Sequence of chain 1.A:
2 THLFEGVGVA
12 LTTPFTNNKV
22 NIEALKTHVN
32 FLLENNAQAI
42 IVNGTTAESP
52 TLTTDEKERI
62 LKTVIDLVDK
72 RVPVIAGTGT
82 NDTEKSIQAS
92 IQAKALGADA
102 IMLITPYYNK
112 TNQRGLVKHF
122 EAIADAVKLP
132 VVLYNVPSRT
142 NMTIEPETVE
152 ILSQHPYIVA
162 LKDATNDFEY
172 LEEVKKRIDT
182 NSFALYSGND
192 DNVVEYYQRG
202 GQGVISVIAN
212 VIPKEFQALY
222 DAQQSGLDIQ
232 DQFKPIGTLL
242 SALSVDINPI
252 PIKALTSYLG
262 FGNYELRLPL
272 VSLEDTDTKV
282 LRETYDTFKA

Binding-site contacts:
Ligand atom CB contacts residue VAL208 of chain 1.A at 4.0 Å (hydrophobic).
Ligand atom CA contacts residue ILE206 of chain 1.A at 4.0 Å (hydrophobic).
Ligand atom C contacts residue THR46 of chain 1.A at 3.7 Å.
Ligand atom CA contacts residue ALA11 of chain 1.A at 3.8 Å (hydrophobic).
Ligand atom OXT contacts residue LYS163 of chain 1.A at 3.5 Å (salt-bridge).
Ligand atom CA contacts residue TYR135 of chain 1.A at 3.8 Å (hydrophobic).
Ligand atom CB contacts residue ILE206 of chain 1.A at 3.8 Å (hydrophobic).
Ligand atom CB contacts residue LYS163 of chain 1.A at 2.5 Å.
Ligand atom CB contacts residue ALA11 of chain 1.A at 3.5 Å (hydrophobic).
Ligand atom CB contacts residue THR47 of chain 1.A at 3.8 Å.
Ligand atom C contacts residue ALA11 of chain 1.A at 3.7 Å (hydrophobic).
Ligand atom O contacts residue GLY45 of chain 1.A at 3.4 Å.
Ligand atom O contacts residue THR47 of chain 1.A at 4.3 Å.
Ligand atom OXT contacts residue THR46 of chain 1.A at 3.4 Å (h-bond).
Ligand atom C contacts residue THR47 of chain 1.A at 3.8 Å.
Ligand atom O contacts residue MET103 of chain 1.A at 3.4 Å.
Ligand atom OXT contacts residue THR47 of chain 1.A at 2.6 Å (h-bond).
Ligand atom OXT contacts residue TYR135 of chain 1.A at 4.4 Å.
Ligand atom O contacts residue THR46 of chain 1.A at 3.0 Å (h-bond).
Ligand atom OXT contacts residue GLY45 of chain 1.A at 4.2 Å.
Ligand atom C contacts residue LYS163 of chain 1.A at 2.4 Å.
Ligand atom O contacts residue TYR135 of chain 1.A at 3.7 Å.
Ligand atom O contacts residue LYS163 of chain 1.A at 2.8 Å (salt-bridge).
Ligand atom CA contacts residue THR47 of chain 1.A at 4.3 Å.
Ligand atom OXT contacts residue ALA11 of chain 1.A at 3.3 Å.
Ligand atom C contacts residue GLY45 of chain 1.A at 4.3 Å.
Ligand atom C contacts residue TYR135 of chain 1.A at 3.7 Å (hydrophobic).
Ligand atom CA contacts residue LYS163 of chain 1.A at 1.3 Å.

This small molecule binds to this protein.
Small molecule (SMILES): CC(=O)C(=O)O